The protein below binds the small molecule below.
Small molecule (SMILES): CC(=O)N[C@@H]1[C@@H](O)[C@H](O)[C@@H](CO)O[C@H]1O

Binding-site contacts:
Ligand atom C1 contacts residue TYR1113 of chain 1.B at 4.4 Å (hydrophobic).
Ligand atom C4 contacts residue ASN1101 of chain 1.B at 4.2 Å.
Ligand atom O5 contacts residue THR1103 of chain 1.B at 4.3 Å.
Ligand atom C7 contacts residue THR1103 of chain 1.B at 4.1 Å.
Ligand atom C2 contacts residue ASN1101 of chain 1.B at 2.4 Å.
Ligand atom O5 contacts residue ASN1101 of chain 1.B at 2.4 Å (h-bond).
Ligand atom O5 contacts residue PHE1106 of chain 1.B at 3.7 Å.
Ligand atom C5 contacts residue THR1103 of chain 1.B at 4.5 Å.
Ligand atom O7 contacts residue ASN1101 of chain 1.B at 4.0 Å.
Ligand atom C7 contacts residue ASN1101 of chain 1.B at 3.6 Å.
Ligand atom C3 contacts residue ASN1101 of chain 1.B at 3.8 Å.
Ligand atom C1 contacts residue THR1103 of chain 1.B at 3.2 Å.
Ligand atom C5 contacts residue ASN1101 of chain 1.B at 3.7 Å.
Ligand atom C6 contacts residue TYR1113 of chain 1.B at 4.3 Å (hydrophobic).
Ligand atom O3 contacts residue THR1103 of chain 1.B at 4.5 Å.
Ligand atom C1 contacts residue ASN1101 of chain 1.B at 1.4 Å.
Ligand atom O5 contacts residue TYR1113 of chain 1.B at 3.6 Å (h-bond).
Ligand atom C2 contacts residue THR1103 of chain 1.B at 3.4 Å.
Ligand atom N2 contacts residue ASN1101 of chain 1.B at 2.9 Å (h-bond).
Ligand atom C1 contacts residue PHE1106 of chain 1.B at 4.1 Å (hydrophobic).
Ligand atom C5 contacts residue PHE1106 of chain 1.B at 3.6 Å (hydrophobic).
Ligand atom C6 contacts residue PHE1106 of chain 1.B at 3.5 Å (hydrophobic).
Ligand atom C3 contacts residue THR1103 of chain 1.B at 3.6 Å.
Ligand atom C8 contacts residue THR1103 of chain 1.B at 3.8 Å.
Ligand atom N2 contacts residue THR1103 of chain 1.B at 3.0 Å (h-bond).

Sequence of chain 1.B:
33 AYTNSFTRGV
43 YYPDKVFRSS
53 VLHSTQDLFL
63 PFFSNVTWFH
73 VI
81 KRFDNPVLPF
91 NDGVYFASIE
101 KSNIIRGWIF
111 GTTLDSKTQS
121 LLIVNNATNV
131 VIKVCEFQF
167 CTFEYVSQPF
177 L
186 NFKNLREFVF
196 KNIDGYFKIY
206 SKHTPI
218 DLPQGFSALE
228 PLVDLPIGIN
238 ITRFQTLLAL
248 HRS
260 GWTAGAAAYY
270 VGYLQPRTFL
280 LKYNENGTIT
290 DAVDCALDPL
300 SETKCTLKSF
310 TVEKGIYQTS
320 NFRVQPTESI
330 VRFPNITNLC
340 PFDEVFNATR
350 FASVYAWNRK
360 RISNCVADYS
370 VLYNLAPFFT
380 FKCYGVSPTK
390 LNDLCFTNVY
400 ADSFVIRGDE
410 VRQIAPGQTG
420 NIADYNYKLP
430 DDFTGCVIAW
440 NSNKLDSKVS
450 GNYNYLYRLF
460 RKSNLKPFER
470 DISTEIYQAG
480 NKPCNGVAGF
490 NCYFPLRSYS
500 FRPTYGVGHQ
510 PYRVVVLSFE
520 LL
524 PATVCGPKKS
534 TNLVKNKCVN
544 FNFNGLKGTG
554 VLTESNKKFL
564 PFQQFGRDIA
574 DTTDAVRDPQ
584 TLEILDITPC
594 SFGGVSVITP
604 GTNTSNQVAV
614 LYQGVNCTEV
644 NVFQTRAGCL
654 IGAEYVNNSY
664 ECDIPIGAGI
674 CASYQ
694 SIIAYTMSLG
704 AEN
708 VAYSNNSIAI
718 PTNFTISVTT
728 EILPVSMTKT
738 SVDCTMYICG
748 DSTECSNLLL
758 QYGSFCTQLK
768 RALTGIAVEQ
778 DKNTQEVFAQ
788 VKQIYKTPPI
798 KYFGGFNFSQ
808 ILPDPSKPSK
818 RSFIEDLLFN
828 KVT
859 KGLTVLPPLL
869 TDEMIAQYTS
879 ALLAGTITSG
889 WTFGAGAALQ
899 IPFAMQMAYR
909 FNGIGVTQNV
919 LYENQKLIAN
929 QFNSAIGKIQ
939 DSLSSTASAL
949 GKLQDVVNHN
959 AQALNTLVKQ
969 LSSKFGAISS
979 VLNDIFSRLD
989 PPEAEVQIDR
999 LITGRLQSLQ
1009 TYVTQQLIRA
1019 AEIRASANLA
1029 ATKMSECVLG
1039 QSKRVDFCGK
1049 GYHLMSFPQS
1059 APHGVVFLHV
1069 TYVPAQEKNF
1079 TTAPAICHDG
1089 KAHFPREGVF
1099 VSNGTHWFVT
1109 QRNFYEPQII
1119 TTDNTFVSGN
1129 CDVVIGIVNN